This small molecule binds to this protein.
Small molecule (SMILES): CC(=O)N[C@@H]1[C@@H](O)[C@H](O)[C@@H](CO)O[C@H]1O

Binding-site contacts:
Ligand atom C7 contacts residue ASN61 of chain 1.C at 3.6 Å.
Ligand atom C6 contacts residue TYR28 of chain 1.C at 4.4 Å (hydrophobic).
Ligand atom C1 contacts residue ASN61 of chain 1.C at 1.4 Å.
Ligand atom O6 contacts residue TYR28 of chain 1.C at 3.8 Å.
Ligand atom O7 contacts residue ASN61 of chain 1.C at 3.7 Å.
Ligand atom C4 contacts residue ASN61 of chain 1.C at 4.1 Å.
Ligand atom N2 contacts residue ASN61 of chain 1.C at 3.0 Å (h-bond).
Ligand atom C6 contacts residue ASN61 of chain 1.C at 4.3 Å.
Ligand atom C5 contacts residue ASN61 of chain 1.C at 3.7 Å.
Ligand atom C2 contacts residue ASN61 of chain 1.C at 2.4 Å.
Ligand atom O5 contacts residue ASN61 of chain 1.C at 2.3 Å (h-bond).
Ligand atom C3 contacts residue ASN61 of chain 1.C at 3.7 Å.

Sequence of chain 1.C:
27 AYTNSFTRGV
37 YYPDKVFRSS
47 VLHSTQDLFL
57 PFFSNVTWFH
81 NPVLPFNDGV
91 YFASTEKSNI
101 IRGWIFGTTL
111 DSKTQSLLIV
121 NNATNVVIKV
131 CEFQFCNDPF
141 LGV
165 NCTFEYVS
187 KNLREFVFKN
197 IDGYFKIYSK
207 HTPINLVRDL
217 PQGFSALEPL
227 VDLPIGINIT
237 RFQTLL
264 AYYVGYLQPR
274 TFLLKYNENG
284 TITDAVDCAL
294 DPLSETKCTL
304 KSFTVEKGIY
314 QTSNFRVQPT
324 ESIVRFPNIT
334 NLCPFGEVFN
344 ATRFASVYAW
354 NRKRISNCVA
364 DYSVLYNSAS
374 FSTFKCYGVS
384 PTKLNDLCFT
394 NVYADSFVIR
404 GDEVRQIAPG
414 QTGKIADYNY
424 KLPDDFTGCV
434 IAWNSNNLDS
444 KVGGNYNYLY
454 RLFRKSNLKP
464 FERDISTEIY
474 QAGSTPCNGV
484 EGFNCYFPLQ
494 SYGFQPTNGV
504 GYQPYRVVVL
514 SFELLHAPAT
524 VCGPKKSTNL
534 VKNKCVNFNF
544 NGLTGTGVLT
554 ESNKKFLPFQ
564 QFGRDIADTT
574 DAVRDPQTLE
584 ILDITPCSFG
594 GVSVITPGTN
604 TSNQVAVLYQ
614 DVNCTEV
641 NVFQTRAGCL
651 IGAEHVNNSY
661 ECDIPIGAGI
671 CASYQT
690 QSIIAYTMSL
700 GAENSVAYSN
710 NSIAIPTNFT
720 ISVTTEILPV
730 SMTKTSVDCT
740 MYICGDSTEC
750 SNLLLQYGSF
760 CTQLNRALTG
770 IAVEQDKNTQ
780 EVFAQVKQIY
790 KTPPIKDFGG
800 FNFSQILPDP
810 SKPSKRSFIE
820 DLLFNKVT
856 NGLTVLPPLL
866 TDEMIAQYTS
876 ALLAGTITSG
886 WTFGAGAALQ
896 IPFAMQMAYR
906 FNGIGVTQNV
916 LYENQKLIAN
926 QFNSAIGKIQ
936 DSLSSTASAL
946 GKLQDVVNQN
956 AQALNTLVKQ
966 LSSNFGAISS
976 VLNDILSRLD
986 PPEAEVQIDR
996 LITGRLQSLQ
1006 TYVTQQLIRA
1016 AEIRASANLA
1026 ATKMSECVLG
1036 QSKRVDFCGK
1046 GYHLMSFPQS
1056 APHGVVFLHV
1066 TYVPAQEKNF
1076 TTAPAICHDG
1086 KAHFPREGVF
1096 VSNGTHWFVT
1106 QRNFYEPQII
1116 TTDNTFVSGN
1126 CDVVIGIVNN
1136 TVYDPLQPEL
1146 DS